Sequence of chain 1.A:
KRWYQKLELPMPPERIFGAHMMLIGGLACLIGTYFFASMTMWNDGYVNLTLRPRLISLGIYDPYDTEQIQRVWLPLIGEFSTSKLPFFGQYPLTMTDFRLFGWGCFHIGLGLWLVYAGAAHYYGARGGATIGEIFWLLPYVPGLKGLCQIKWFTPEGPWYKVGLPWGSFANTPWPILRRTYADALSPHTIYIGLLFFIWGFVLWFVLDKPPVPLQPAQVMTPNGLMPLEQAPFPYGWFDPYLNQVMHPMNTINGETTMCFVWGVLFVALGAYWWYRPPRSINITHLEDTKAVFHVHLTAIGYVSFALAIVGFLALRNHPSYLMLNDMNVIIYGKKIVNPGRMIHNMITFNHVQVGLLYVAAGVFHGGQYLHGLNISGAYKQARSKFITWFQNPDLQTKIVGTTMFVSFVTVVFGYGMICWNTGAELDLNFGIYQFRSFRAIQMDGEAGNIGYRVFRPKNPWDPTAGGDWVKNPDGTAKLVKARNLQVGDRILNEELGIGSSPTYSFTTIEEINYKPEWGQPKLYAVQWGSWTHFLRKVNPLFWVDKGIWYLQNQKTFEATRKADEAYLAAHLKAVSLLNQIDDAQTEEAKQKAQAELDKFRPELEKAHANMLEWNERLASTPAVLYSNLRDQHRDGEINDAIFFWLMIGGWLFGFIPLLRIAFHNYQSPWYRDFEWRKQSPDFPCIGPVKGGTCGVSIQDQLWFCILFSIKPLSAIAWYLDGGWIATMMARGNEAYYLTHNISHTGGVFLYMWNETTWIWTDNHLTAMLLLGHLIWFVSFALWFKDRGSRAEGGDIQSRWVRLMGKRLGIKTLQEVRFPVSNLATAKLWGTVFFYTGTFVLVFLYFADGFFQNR

Binding-site contacts:
Ligand atom C15 contacts residue TRP655 of chain 1.A at 3.8 Å (hydrophobic).
Ligand atom O2 contacts residue ARG638 of chain 1.A at 2.7 Å (salt-bridge).
Ligand atom N contacts residue TYR723 of chain 1.A at 3.6 Å (h-bond).
Ligand atom C7 contacts residue PHE316 of chain 1.A at 3.7 Å (hydrophobic).
Ligand atom O6 contacts residue TYR630 of chain 1.A at 3.7 Å.
Ligand atom O7 contacts residue LEU629 of chain 1.A at 3.0 Å.
Ligand atom C32 contacts residue TYR15 of chain 1.C at 3.9 Å (hydrophobic).
Ligand atom O contacts residue ARG638 of chain 1.A at 3.4 Å (salt-bridge).
Ligand atom P contacts residue ARG638 of chain 1.A at 3.7 Å.
Ligand atom C12 contacts residue ILE720 of chain 1.A at 3.9 Å (hydrophobic).
Ligand atom C20 contacts residue TYR630 of chain 1.A at 3.9 Å (hydrophobic).
Ligand atom C contacts residue GLN856 of chain 1.A at 3.6 Å.
Ligand atom C18 contacts residue TYR15 of chain 1.C at 3.7 Å (hydrophobic).
Ligand atom C contacts residue LEU724 of chain 1.A at 3.7 Å (hydrophobic).
Ligand atom O1 contacts residue ARG320 of chain 1.A at 2.9 Å (salt-bridge).
Ligand atom O2 contacts residue TYR630 of chain 1.A at 3.7 Å.
Ligand atom C contacts residue TYR723 of chain 1.A at 3.2 Å (hydrophobic).
Ligand atom O3 contacts residue LEU629 of chain 1.A at 3.8 Å.
Ligand atom C5 contacts residue PHE316 of chain 1.A at 3.6 Å (hydrophobic).
Ligand atom C1 contacts residue TYR723 of chain 1.A at 3.4 Å (hydrophobic).
Ligand atom C4 contacts residue TYR723 of chain 1.A at 3.7 Å (hydrophobic).
Ligand atom O7 contacts residue TYR630 of chain 1.A at 3.5 Å.
Ligand atom P contacts residue ARG320 of chain 1.A at 3.5 Å.
Ligand atom C28 contacts residue PHE10 of chain 1.C at 3.5 Å (hydrophobic).
Ligand atom C19 contacts residue PHE309 of chain 1.A at 3.6 Å (hydrophobic).
Ligand atom C34 contacts residue TYR15 of chain 1.C at 3.7 Å (hydrophobic).
Ligand atom O6 contacts residue TYR723 of chain 1.A at 3.7 Å.
Ligand atom C10 contacts residue ILE313 of chain 1.A at 3.6 Å (hydrophobic).
Ligand atom C2 contacts residue TYR723 of chain 1.A at 3.9 Å (hydrophobic).
Ligand atom C33 contacts residue GLY14 of chain 1.C at 3.9 Å.
Ligand atom C26 contacts residue PHE10 of chain 1.C at 3.8 Å (hydrophobic).
Ligand atom C18 contacts residue PHE659 of chain 1.A at 3.8 Å (hydrophobic).
Ligand atom O5 contacts residue PHE316 of chain 1.A at 3.7 Å.
Ligand atom C20 contacts residue LEU629 of chain 1.A at 3.9 Å (hydrophobic).
Ligand atom O4 contacts residue PHE316 of chain 1.A at 3.4 Å.
Ligand atom O3 contacts residue ARG320 of chain 1.A at 3.8 Å.
Ligand atom C16 contacts residue TRP655 of chain 1.A at 3.6 Å (hydrophobic).
Ligand atom O5 contacts residue LEU317 of chain 1.A at 3.9 Å.
Ligand atom O2 contacts residue SER631 of chain 1.A at 3.1 Å (h-bond).
Ligand atom C11 contacts residue ILE720 of chain 1.A at 3.7 Å (hydrophobic).

A small-molecule ligand and the protein it binds are described below.
Small molecule (SMILES): CNCCOP(=O)(O)O[C@H](COC(=O)CCCCCCCCCCCC(C)C)OC(=O)CCCCCCCCCCCC(C)C

Sequence of chain 1.C:
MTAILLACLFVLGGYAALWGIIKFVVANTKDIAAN